Binding-site contacts:
Ligand atom C8 contacts residue ARG351 of chain 1.E at 3.1 Å.
Ligand atom C5 contacts residue ASN356 of chain 1.E at 3.8 Å.
Ligand atom C8 contacts residue GLY355 of chain 1.E at 3.6 Å.
Ligand atom C3 contacts residue ASN356 of chain 1.E at 3.9 Å.
Ligand atom O7 contacts residue ASN356 of chain 1.E at 3.9 Å.
Ligand atom C8 contacts residue LYS352 of chain 1.E at 3.6 Å.
Ligand atom C7 contacts residue ASN356 of chain 1.E at 3.6 Å.
Ligand atom N2 contacts residue ASN356 of chain 1.E at 3.0 Å (h-bond).
Ligand atom C2 contacts residue ASN356 of chain 1.E at 2.5 Å.
Ligand atom O5 contacts residue ASN356 of chain 1.E at 2.4 Å (h-bond).
Ligand atom C8 contacts residue ASN356 of chain 1.E at 4.0 Å.
Ligand atom C7 contacts residue ARG351 of chain 1.E at 4.5 Å.
Ligand atom C1 contacts residue ASN356 of chain 1.E at 1.5 Å.
Ligand atom C4 contacts residue ASN356 of chain 1.E at 4.3 Å.

Sequence of chain 1.E:
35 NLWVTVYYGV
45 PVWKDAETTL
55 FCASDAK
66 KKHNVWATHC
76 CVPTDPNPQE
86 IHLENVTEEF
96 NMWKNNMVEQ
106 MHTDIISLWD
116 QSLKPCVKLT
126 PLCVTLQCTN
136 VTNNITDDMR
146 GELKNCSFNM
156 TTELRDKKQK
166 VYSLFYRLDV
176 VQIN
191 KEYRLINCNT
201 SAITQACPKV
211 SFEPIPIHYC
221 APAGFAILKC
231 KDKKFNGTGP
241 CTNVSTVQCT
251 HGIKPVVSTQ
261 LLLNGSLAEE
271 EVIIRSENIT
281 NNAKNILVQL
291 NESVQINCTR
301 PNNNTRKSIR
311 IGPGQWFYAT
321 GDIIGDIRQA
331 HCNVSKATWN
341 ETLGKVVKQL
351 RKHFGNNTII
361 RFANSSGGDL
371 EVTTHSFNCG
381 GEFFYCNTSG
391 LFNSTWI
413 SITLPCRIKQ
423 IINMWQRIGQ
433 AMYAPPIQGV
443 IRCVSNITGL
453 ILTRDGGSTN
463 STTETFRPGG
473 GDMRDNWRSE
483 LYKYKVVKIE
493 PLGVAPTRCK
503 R

A protein and the small-molecule ligand that binds it are described below.
Small molecule (SMILES): CC(=O)N[C@@H]1[C@@H](O)[C@H](O)[C@@H](CO)O[C@H]1O